Binding-site contacts:
Ligand atom CG1 contacts residue GLN125 of chain 1.B at 3.5 Å.
Ligand atom C contacts residue ARG1 of chain 1.L at 3.4 Å.
Ligand atom O contacts residue PHE207 of chain 1.B at 3.9 Å.
Ligand atom O contacts residue TYR232 of chain 1.B at 4.4 Å.
Ligand atom CB contacts residue ARG1 of chain 1.L at 3.6 Å.
Ligand atom CG2 contacts residue GLN125 of chain 1.B at 3.4 Å.
Ligand atom CG2 contacts residue ARG1 of chain 1.L at 3.8 Å.
Ligand atom CG2 contacts residue TYR232 of chain 1.B at 3.9 Å (hydrophobic).
Ligand atom O contacts residue ARG1 of chain 1.L at 3.8 Å.
Ligand atom CB contacts residue GLN125 of chain 1.B at 4.1 Å.
Ligand atom N contacts residue ARG1 of chain 1.L at 1.3 Å.
Ligand atom CG2 contacts residue ILE127 of chain 1.B at 4.1 Å (hydrophobic).
Ligand atom CB contacts residue TYR232 of chain 1.B at 3.9 Å (hydrophobic).
Ligand atom N contacts residue TYR232 of chain 1.B at 3.6 Å.
Ligand atom CA contacts residue ARG1 of chain 1.L at 2.4 Å.

A protein and the small-molecule ligand that binds it are described below.
Small molecule (SMILES): CC(C)[C@H](N)C(=O)O

Sequence of chain 1.B:
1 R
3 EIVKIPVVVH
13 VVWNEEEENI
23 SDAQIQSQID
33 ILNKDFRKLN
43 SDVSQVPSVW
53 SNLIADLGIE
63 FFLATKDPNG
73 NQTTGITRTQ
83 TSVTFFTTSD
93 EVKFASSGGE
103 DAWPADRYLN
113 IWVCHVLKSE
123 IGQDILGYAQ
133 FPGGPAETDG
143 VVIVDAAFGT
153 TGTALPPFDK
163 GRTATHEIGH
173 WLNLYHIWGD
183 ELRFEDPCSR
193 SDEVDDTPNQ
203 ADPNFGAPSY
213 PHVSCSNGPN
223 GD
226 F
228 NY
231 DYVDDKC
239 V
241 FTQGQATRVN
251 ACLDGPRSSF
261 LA